Binding-site contacts:
Ligand atom N20 contacts residue THR1 of chain 1.V at 3.7 Å.
Ligand atom C22 contacts residue GLY47 of chain 1.V at 3.7 Å.
Ligand atom N1 contacts residue ALA49 of chain 1.V at 4.0 Å.
Ligand atom C7 contacts residue ALA49 of chain 1.V at 3.9 Å (hydrophobic).
Ligand atom C18 contacts residue GLY47 of chain 1.V at 3.6 Å.
Ligand atom C21 contacts residue GLY47 of chain 1.V at 3.8 Å.
Ligand atom C12 contacts residue THR21 of chain 1.V at 3.9 Å.
Ligand atom O27 contacts residue THR1 of chain 1.V at 2.4 Å (h-bond).
Ligand atom C22 contacts residue THR1 of chain 1.V at 2.7 Å.
Ligand atom C3 contacts residue THR21 of chain 1.V at 3.6 Å.
Ligand atom B26 contacts residue LYS33 of chain 1.V at 3.9 Å.
Ligand atom B26 contacts residue THR1 of chain 1.V at 1.4 Å.
Ligand atom C23 contacts residue GLY47 of chain 1.V at 3.7 Å.
Ligand atom C6 contacts residue ASP125 of chain 1.W at 3.7 Å.
Ligand atom C10 contacts residue GLY47 of chain 1.V at 3.4 Å.
Ligand atom O27 contacts residue GLY47 of chain 1.V at 3.2 Å (h-bond).
Ligand atom C13 contacts residue THR21 of chain 1.V at 3.5 Å.
Ligand atom C24 contacts residue GLY45 of chain 1.V at 3.6 Å.
Ligand atom O8 contacts residue THR48 of chain 1.V at 4.0 Å.
Ligand atom O19 contacts residue SER20 of chain 1.V at 3.1 Å (h-bond).
Ligand atom N1 contacts residue CYS129 of chain 1.W at 3.9 Å.
Ligand atom O27 contacts residue ALA46 of chain 1.V at 4.0 Å.
Ligand atom C21 contacts residue THR1 of chain 1.V at 2.4 Å.
Ligand atom C23 contacts residue ALA49 of chain 1.V at 3.8 Å (hydrophobic).
Ligand atom O28 contacts residue THR1 of chain 1.V at 2.3 Å (h-bond).
Ligand atom C16 contacts residue THR48 of chain 1.V at 3.9 Å.
Ligand atom C24 contacts residue ALA49 of chain 1.V at 3.8 Å (hydrophobic).
Ligand atom C25 contacts residue ALA49 of chain 1.V at 3.9 Å (hydrophobic).
Ligand atom C5 contacts residue ASP125 of chain 1.W at 3.8 Å.
Ligand atom C11 contacts residue THR21 of chain 1.V at 3.4 Å.
Ligand atom N4 contacts residue GLN22 of chain 1.V at 3.7 Å.
Ligand atom O8 contacts residue ALA49 of chain 1.V at 2.9 Å (h-bond).
Ligand atom C2 contacts residue SER20 of chain 1.V at 3.9 Å.
Ligand atom N20 contacts residue GLY47 of chain 1.V at 2.9 Å (h-bond).
Ligand atom N9 contacts residue THR21 of chain 1.V at 3.1 Å (h-bond).
Ligand atom C10 contacts residue THR21 of chain 1.V at 3.7 Å.
Ligand atom C6 contacts residue CYS129 of chain 1.W at 3.9 Å (hydrophobic).
Ligand atom O28 contacts residue GLY168 of chain 1.V at 3.6 Å.
Ligand atom C24 contacts residue THR52 of chain 1.V at 3.7 Å.
Ligand atom O19 contacts residue THR21 of chain 1.V at 3.1 Å (h-bond).

Sequence of chain 1.V:
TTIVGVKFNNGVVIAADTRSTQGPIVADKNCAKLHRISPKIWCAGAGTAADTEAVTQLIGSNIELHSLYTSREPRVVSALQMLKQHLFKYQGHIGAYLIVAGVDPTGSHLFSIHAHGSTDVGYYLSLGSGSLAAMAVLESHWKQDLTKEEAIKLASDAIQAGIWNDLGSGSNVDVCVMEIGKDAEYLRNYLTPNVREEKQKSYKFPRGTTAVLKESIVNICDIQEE

Sequence of chain 1.W:
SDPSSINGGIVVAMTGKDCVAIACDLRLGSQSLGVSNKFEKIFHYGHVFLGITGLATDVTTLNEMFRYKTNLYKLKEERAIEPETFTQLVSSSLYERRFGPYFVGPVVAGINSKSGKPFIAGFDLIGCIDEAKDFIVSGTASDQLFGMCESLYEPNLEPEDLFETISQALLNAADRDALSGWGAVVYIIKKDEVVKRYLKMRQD

A protein and the small-molecule ligand that binds it are described below.
Small molecule (SMILES): CC(C)C[C@H](NC(=O)[C@H](Cc1ccccc1)NC(=O)c1cnccn1)B(O)O